The protein below binds the small molecule below.
Small molecule (SMILES): CC(=O)N[C@@H]1[C@@H](O)[C@H](O)[C@@H](CO)O[C@H]1O

Binding-site contacts:
Ligand atom C7 contacts residue GLY1099 of chain 1.A at 4.1 Å.
Ligand atom C8 contacts residue THR1100 of chain 1.A at 4.2 Å.
Ligand atom O4 contacts residue HIS1101 of chain 1.A at 3.2 Å (h-bond).
Ligand atom C1 contacts residue THR1100 of chain 1.A at 4.1 Å.
Ligand atom O7 contacts residue ASN1098 of chain 1.A at 3.3 Å (h-bond).
Ligand atom O5 contacts residue PHE1103 of chain 1.A at 3.8 Å.
Ligand atom N2 contacts residue ASN1098 of chain 1.A at 2.9 Å (h-bond).
Ligand atom C4 contacts residue HIS1101 of chain 1.A at 3.8 Å.
Ligand atom C1 contacts residue ASN1098 of chain 1.A at 1.4 Å.
Ligand atom C8 contacts residue ASN1098 of chain 1.A at 4.4 Å.
Ligand atom O3 contacts residue THR1100 of chain 1.A at 3.8 Å.
Ligand atom O5 contacts residue ASN1098 of chain 1.A at 2.4 Å (h-bond).
Ligand atom C4 contacts residue THR1100 of chain 1.A at 4.4 Å.
Ligand atom C7 contacts residue THR1100 of chain 1.A at 4.3 Å.
Ligand atom C2 contacts residue THR1100 of chain 1.A at 3.7 Å.
Ligand atom C7 contacts residue ASN1098 of chain 1.A at 3.2 Å.
Ligand atom C2 contacts residue ASN1098 of chain 1.A at 2.5 Å.
Ligand atom N2 contacts residue GLY1099 of chain 1.A at 4.2 Å.
Ligand atom C8 contacts residue GLY1099 of chain 1.A at 3.6 Å.
Ligand atom C6 contacts residue PHE1103 of chain 1.A at 3.2 Å (hydrophobic).
Ligand atom C5 contacts residue HIS1101 of chain 1.A at 3.8 Å.
Ligand atom C3 contacts residue ASN1098 of chain 1.A at 3.8 Å.
Ligand atom C3 contacts residue HIS1101 of chain 1.A at 3.8 Å.
Ligand atom O6 contacts residue PHE1103 of chain 1.A at 4.1 Å.
Ligand atom C5 contacts residue ASN1098 of chain 1.A at 3.6 Å.
Ligand atom C3 contacts residue THR1100 of chain 1.A at 3.3 Å.
Ligand atom C4 contacts residue ASN1098 of chain 1.A at 4.2 Å.
Ligand atom N2 contacts residue THR1100 of chain 1.A at 3.2 Å (h-bond).
Ligand atom C5 contacts residue PHE1103 of chain 1.A at 3.8 Å (hydrophobic).

Sequence of chain 1.A:
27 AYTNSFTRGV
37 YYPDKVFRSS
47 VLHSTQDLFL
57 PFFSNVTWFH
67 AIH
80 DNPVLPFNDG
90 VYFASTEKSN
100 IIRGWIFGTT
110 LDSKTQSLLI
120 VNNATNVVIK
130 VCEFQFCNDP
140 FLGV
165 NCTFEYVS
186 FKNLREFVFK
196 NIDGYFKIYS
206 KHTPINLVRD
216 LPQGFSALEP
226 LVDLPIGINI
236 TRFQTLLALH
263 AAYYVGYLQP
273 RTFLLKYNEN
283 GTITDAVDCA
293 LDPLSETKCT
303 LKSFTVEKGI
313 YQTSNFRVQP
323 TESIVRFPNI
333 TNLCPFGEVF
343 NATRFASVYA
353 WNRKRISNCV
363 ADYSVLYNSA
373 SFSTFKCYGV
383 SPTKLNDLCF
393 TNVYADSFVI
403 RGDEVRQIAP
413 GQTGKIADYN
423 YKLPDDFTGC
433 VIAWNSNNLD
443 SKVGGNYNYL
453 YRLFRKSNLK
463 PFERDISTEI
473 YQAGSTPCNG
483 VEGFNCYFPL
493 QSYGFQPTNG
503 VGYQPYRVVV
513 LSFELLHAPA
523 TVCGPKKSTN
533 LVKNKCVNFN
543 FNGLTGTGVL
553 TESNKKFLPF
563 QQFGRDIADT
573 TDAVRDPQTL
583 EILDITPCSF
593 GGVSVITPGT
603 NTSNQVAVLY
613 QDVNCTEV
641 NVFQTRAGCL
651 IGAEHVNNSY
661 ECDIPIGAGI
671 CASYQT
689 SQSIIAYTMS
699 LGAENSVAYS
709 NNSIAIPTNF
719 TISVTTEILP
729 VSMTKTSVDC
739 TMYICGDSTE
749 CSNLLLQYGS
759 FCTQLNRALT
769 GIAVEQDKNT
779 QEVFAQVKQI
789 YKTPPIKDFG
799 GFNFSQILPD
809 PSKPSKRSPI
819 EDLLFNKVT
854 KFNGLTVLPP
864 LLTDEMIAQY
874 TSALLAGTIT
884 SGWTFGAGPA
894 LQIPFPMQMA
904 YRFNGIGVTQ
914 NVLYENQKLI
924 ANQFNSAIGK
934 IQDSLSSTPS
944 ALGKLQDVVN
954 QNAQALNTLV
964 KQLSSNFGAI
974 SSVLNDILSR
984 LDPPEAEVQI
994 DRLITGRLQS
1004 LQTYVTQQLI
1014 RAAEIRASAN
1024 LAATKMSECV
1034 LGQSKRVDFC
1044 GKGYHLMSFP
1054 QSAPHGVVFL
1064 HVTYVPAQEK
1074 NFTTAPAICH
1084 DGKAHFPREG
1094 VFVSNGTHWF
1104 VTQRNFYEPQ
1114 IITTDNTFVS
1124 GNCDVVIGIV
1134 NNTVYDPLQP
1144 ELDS